Sequence of chain 1.C:
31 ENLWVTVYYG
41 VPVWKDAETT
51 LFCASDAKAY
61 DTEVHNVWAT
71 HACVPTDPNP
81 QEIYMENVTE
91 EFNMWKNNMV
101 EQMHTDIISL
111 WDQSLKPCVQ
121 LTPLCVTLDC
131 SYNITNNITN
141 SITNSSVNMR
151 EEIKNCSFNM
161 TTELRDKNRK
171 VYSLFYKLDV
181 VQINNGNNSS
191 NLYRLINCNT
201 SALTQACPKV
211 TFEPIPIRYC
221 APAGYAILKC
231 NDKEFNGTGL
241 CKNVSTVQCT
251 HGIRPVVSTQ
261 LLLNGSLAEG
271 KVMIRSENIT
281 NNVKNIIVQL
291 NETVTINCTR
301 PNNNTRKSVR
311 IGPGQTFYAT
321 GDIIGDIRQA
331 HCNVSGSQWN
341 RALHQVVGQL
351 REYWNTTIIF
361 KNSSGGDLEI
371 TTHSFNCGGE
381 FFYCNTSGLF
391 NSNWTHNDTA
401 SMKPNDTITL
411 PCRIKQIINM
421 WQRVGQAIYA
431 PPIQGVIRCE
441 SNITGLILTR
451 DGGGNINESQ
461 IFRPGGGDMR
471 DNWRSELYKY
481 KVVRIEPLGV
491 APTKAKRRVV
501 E

Binding-site contacts:
Ligand atom N2 contacts residue ASN393 of chain 1.C at 2.9 Å (h-bond).
Ligand atom C8 contacts residue THR395 of chain 1.C at 4.0 Å.
Ligand atom C8 contacts residue ASN393 of chain 1.C at 3.9 Å.
Ligand atom N2 contacts residue THR395 of chain 1.C at 4.0 Å.
Ligand atom O7 contacts residue ASN393 of chain 1.C at 3.1 Å (h-bond).
Ligand atom C1 contacts residue ASN393 of chain 1.C at 1.4 Å.
Ligand atom C5 contacts residue ASN393 of chain 1.C at 3.7 Å.
Ligand atom C7 contacts residue ASN393 of chain 1.C at 3.2 Å.
Ligand atom C3 contacts residue ASN393 of chain 1.C at 3.8 Å.
Ligand atom O5 contacts residue ASN393 of chain 1.C at 2.4 Å (h-bond).
Ligand atom C1 contacts residue SER392 of chain 1.C at 4.2 Å.
Ligand atom C2 contacts residue ASN393 of chain 1.C at 2.4 Å.
Ligand atom C4 contacts residue ASN393 of chain 1.C at 4.2 Å.
Ligand atom C8 contacts residue ILE359 of chain 1.C at 3.8 Å (hydrophobic).

A small-molecule ligand and the protein it binds are described below.
Small molecule (SMILES): CC(=O)N[C@@H]1[C@@H](O)[C@H](O)[C@@H](CO)O[C@H]1O